A protein and the small-molecule ligand that binds it are described below.
Small molecule (SMILES): CC(=O)N[C@@H]1[C@@H](O)[C@H](O)[C@@H](CO)O[C@H]1O

Binding-site contacts:
Ligand atom O5 contacts residue ASN324 of chain 1.D at 2.4 Å (h-bond).
Ligand atom N2 contacts residue ASN324 of chain 1.D at 3.0 Å (h-bond).
Ligand atom C5 contacts residue ASN324 of chain 1.D at 3.7 Å.
Ligand atom C4 contacts residue ASN324 of chain 1.D at 4.3 Å.
Ligand atom C1 contacts residue ASN324 of chain 1.D at 1.5 Å.
Ligand atom C2 contacts residue ASN324 of chain 1.D at 2.6 Å.
Ligand atom C3 contacts residue ASN324 of chain 1.D at 3.9 Å.
Ligand atom C7 contacts residue ASN324 of chain 1.D at 3.7 Å.
Ligand atom C8 contacts residue ASN324 of chain 1.D at 4.5 Å.
Ligand atom O7 contacts residue ASN324 of chain 1.D at 4.2 Å.

Sequence of chain 1.D:
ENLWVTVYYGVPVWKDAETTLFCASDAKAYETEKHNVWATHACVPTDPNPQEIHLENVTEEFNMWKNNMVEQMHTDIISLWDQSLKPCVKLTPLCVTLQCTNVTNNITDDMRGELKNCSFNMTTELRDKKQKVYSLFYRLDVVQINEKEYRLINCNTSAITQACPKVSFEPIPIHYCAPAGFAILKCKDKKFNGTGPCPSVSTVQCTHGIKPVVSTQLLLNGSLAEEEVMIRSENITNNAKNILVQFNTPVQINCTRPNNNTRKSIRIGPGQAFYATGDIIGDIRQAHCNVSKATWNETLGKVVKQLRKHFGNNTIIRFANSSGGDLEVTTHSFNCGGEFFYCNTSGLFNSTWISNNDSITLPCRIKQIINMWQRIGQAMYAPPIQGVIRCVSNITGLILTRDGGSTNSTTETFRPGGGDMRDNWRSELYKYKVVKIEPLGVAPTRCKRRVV